Sequence of chain 2.A:
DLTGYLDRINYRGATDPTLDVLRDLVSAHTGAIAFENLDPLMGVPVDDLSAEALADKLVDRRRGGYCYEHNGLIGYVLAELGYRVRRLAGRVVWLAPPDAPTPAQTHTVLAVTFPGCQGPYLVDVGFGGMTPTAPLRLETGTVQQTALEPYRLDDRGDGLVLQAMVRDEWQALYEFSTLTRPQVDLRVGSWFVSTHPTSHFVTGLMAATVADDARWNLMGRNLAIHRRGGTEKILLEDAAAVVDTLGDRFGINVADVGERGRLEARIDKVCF

This protein binds this small molecule.
Small molecule (SMILES): NNc1nncc2ccccc12

Binding-site contacts:
Ligand atom C8 contacts residue GLY131 of chain 2.A at 3.4 Å.
Ligand atom C8 contacts residue PHE38 of chain 2.A at 4.0 Å (hydrophobic).
Ligand atom N2 contacts residue VAL196 of chain 2.A at 4.4 Å.
Ligand atom N2 contacts residue PHE204 of chain 2.A at 3.5 Å.
Ligand atom C7 contacts residue PHE130 of chain 2.A at 4.0 Å (hydrophobic).
Ligand atom C5 contacts residue PHE130 of chain 2.A at 4.3 Å (hydrophobic).
Ligand atom C10 contacts residue PHE130 of chain 2.A at 4.1 Å (hydrophobic).
Ligand atom N12 contacts residue PHE204 of chain 2.A at 3.8 Å.
Ligand atom C9 contacts residue PHE130 of chain 2.A at 3.9 Å (hydrophobic).
Ligand atom N3 contacts residue THR109 of chain 2.A at 3.4 Å (h-bond).
Ligand atom N11 contacts residue HIS110 of chain 2.A at 4.0 Å.
Ligand atom N2 contacts residue THR109 of chain 2.A at 3.3 Å (h-bond).
Ligand atom N11 contacts residue THR109 of chain 2.A at 3.5 Å (h-bond).
Ligand atom C4 contacts residue PHE204 of chain 2.A at 3.9 Å (hydrophobic).
Ligand atom C5 contacts residue VAL95 of chain 2.A at 4.0 Å (hydrophobic).
Ligand atom C9 contacts residue PHE204 of chain 2.A at 4.4 Å (hydrophobic).
Ligand atom C6 contacts residue PHE204 of chain 2.A at 3.4 Å (hydrophobic).
Ligand atom C7 contacts residue PHE38 of chain 2.A at 3.9 Å (hydrophobic).
Ligand atom C7 contacts residue GLY131 of chain 2.A at 4.0 Å.
Ligand atom C8 contacts residue PHE204 of chain 2.A at 4.2 Å (hydrophobic).
Ligand atom N2 contacts residue VAL95 of chain 2.A at 4.1 Å.
Ligand atom C8 contacts residue PHE130 of chain 2.A at 3.8 Å (hydrophobic).
Ligand atom N12 contacts residue CYS70 of chain 2.A at 3.0 Å (h-bond).
Ligand atom N12 contacts residue THR109 of chain 2.A at 4.3 Å.
Ligand atom N3 contacts residue PHE204 of chain 2.A at 3.7 Å.
Ligand atom C9 contacts residue GLY131 of chain 2.A at 3.6 Å.
Ligand atom C10 contacts residue PHE204 of chain 2.A at 4.1 Å (hydrophobic).
Ligand atom C10 contacts residue VAL95 of chain 2.A at 4.2 Å (hydrophobic).
Ligand atom C7 contacts residue PHE204 of chain 2.A at 3.7 Å (hydrophobic).
Ligand atom C1 contacts residue THR109 of chain 2.A at 3.8 Å.
Ligand atom N11 contacts residue PHE204 of chain 2.A at 4.2 Å.
Ligand atom C4 contacts residue VAL95 of chain 2.A at 3.6 Å (hydrophobic).
Ligand atom N11 contacts residue CYS70 of chain 2.A at 2.8 Å (h-bond).
Ligand atom C1 contacts residue CYS70 of chain 2.A at 4.0 Å (hydrophobic).
Ligand atom N3 contacts residue VAL95 of chain 2.A at 3.6 Å.
Ligand atom N12 contacts residue PHE38 of chain 2.A at 4.2 Å.
Ligand atom C5 contacts residue PHE204 of chain 2.A at 3.6 Å (hydrophobic).
Ligand atom C7 contacts residue GLY129 of chain 2.A at 4.0 Å.
Ligand atom C1 contacts residue PHE204 of chain 2.A at 3.6 Å (hydrophobic).
Ligand atom N12 contacts residue TYR69 of chain 2.A at 3.5 Å.